The protein below binds the small molecule below.
Small molecule (SMILES): C[C@@H](N)C(=O)O

Binding-site contacts:
Ligand atom CA contacts residue TYR198 of chain 1.B at 4.1 Å (hydrophobic).
Ligand atom OXT contacts residue TYR141 of chain 1.B at 3.3 Å (h-bond).
Ligand atom CA contacts residue DGL1 of chain 1.G at 0.1 Å.
Ligand atom OXT contacts residue TYR197 of chain 1.B at 2.8 Å (h-bond).
Ligand atom OXT contacts residue TYR11 of chain 1.B at 4.4 Å.
Ligand atom CB contacts residue FE1 of chain 1.H at 4.4 Å.
Ligand atom N contacts residue TYR141 of chain 1.B at 3.0 Å (h-bond).
Ligand atom N contacts residue TYR198 of chain 1.B at 3.1 Å (h-bond).
Ligand atom O contacts residue GLU270 of chain 1.B at 4.5 Å.
Ligand atom OXT contacts residue ASN268 of chain 1.B at 3.7 Å.
Ligand atom OXT contacts residue VAL58 of chain 1.B at 4.1 Å.
Ligand atom C contacts residue TYR197 of chain 1.B at 4.0 Å (hydrophobic).
Ligand atom CB contacts residue DGL1 of chain 1.G at 0.1 Å.
Ligand atom OXT contacts residue ARG101 of chain 1.B at 2.9 Å (salt-bridge).
Ligand atom C contacts residue VAL58 of chain 1.B at 4.2 Å (hydrophobic).
Ligand atom O contacts residue ASN268 of chain 1.B at 3.1 Å (h-bond).
Ligand atom C contacts residue DGL1 of chain 1.G at 0.1 Å.
Ligand atom C contacts residue TYR11 of chain 1.B at 3.4 Å (hydrophobic).
Ligand atom C contacts residue ASN268 of chain 1.B at 3.6 Å.
Ligand atom CB contacts residue TYR11 of chain 1.B at 3.6 Å (hydrophobic).
Ligand atom O contacts residue VAL58 of chain 1.B at 4.0 Å.
Ligand atom CA contacts residue TYR11 of chain 1.B at 3.4 Å (hydrophobic).
Ligand atom OXT contacts residue TYR198 of chain 1.B at 3.8 Å.
Ligand atom C contacts residue FE1 of chain 1.H at 3.0 Å.
Ligand atom C contacts residue TYR141 of chain 1.B at 4.2 Å (hydrophobic).
Ligand atom OXT contacts residue FE1 of chain 1.H at 2.1 Å.
Ligand atom O contacts residue DGL1 of chain 1.G at 0.1 Å (h-bond).
Ligand atom CA contacts residue FE1 of chain 1.H at 3.1 Å.
Ligand atom N contacts residue FE1 of chain 1.H at 2.2 Å.
Ligand atom OXT contacts residue DGL1 of chain 1.G at 0.1 Å (h-bond).
Ligand atom O contacts residue ARG101 of chain 1.B at 3.8 Å.
Ligand atom N contacts residue TYR197 of chain 1.B at 4.2 Å.
Ligand atom C contacts residue ARG101 of chain 1.B at 3.7 Å.
Ligand atom N contacts residue DGL1 of chain 1.G at 0.2 Å (h-bond).
Ligand atom O contacts residue FE1 of chain 1.H at 4.1 Å.
Ligand atom O contacts residue TYR11 of chain 1.B at 2.8 Å (h-bond).
Ligand atom C contacts residue TYR198 of chain 1.B at 4.4 Å (hydrophobic).
Ligand atom CA contacts residue TYR141 of chain 1.B at 4.1 Å (hydrophobic).
Ligand atom CB contacts residue SER8 of chain 1.B at 4.2 Å.
Ligand atom O contacts residue ARG9 of chain 1.B at 3.8 Å.

Sequence of chain 1.B:
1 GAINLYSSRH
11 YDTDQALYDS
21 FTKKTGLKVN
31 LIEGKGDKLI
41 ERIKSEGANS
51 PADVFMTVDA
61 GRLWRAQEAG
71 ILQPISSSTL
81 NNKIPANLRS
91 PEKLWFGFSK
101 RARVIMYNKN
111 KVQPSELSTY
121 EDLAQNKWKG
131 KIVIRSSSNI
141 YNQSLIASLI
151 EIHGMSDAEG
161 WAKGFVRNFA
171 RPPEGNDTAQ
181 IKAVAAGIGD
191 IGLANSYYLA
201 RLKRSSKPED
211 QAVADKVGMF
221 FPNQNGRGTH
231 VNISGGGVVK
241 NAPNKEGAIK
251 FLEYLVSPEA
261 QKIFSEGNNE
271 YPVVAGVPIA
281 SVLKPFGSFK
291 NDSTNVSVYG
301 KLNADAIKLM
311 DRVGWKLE